This protein binds this small molecule.
Small molecule (SMILES): Nc1ncnc2c1ncn2[C@@H]1O[C@H](CO[P](=O)(O)O[P](=O)(O)NP(=O)(O)O)[C@@H](O)[C@H]1O

Sequence of chain 1.C:
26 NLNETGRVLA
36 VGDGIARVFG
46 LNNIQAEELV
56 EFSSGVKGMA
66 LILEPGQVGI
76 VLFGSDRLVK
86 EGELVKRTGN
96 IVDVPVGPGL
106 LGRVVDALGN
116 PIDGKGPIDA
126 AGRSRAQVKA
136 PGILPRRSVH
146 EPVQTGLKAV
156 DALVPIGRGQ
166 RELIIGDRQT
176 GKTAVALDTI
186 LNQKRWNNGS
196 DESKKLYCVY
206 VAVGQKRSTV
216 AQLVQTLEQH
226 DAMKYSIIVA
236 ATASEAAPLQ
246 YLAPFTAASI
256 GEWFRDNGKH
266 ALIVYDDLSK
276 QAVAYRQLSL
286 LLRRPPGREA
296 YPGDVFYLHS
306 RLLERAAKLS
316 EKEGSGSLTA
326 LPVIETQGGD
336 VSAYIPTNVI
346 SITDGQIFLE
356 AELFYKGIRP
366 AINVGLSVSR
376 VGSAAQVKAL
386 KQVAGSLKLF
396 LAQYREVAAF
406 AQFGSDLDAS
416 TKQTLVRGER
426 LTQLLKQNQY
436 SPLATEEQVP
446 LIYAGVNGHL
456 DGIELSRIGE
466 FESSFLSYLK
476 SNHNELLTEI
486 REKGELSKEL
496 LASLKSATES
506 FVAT

Sequence of chain 1.D:
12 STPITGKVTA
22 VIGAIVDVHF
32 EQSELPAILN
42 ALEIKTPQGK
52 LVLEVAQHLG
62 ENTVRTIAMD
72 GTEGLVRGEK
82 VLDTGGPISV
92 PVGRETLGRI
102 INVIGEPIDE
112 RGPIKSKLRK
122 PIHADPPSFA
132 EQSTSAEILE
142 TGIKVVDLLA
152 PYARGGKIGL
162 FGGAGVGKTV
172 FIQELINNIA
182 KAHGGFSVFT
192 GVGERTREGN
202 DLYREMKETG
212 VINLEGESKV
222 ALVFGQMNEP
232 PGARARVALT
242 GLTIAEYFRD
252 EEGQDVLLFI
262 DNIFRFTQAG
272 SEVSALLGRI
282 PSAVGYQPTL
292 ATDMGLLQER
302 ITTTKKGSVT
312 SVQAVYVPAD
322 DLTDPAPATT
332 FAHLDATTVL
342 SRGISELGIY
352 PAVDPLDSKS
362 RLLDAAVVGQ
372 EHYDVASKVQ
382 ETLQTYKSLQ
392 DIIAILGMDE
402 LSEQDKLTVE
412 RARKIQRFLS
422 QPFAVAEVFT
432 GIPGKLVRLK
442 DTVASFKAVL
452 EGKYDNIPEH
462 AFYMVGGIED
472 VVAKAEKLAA

Binding-site contacts:
Ligand atom N9 contacts residue TYR351 of chain 1.D at 3.6 Å.
Ligand atom PB contacts residue LYS169 of chain 1.D at 3.5 Å.
Ligand atom C3' contacts residue PHE430 of chain 1.D at 3.6 Å (hydrophobic).
Ligand atom O1G contacts residue TYR317 of chain 1.D at 3.7 Å.
Ligand atom O1B contacts residue GLY168 of chain 1.D at 3.0 Å (h-bond).
Ligand atom N6 contacts residue ALA427 of chain 1.D at 3.5 Å.
Ligand atom PG contacts residue MG1 of chain 1.GA at 3.2 Å.
Ligand atom O4' contacts residue GLY166 of chain 1.D at 3.5 Å (h-bond).
Ligand atom O3A contacts residue GLY166 of chain 1.D at 3.7 Å.
Ligand atom O3' contacts residue ARG375 of chain 1.C at 3.5 Å.
Ligand atom O1G contacts residue MG1 of chain 1.GA at 3.3 Å.
Ligand atom C6 contacts residue TYR351 of chain 1.D at 3.7 Å (hydrophobic).
Ligand atom O3A contacts residue GLY168 of chain 1.D at 3.2 Å (h-bond).
Ligand atom O2G contacts residue ARG196 of chain 1.D at 3.4 Å (salt-bridge).
Ligand atom O3G contacts residue ARG196 of chain 1.D at 2.6 Å (salt-bridge).
Ligand atom O1G contacts residue LYS169 of chain 1.D at 3.3 Å.
Ligand atom O2' contacts residue PHE430 of chain 1.D at 3.7 Å.
Ligand atom O2B contacts residue THR170 of chain 1.D at 3.0 Å (h-bond).
Ligand atom C2 contacts residue TYR351 of chain 1.D at 3.6 Å (hydrophobic).
Ligand atom C6 contacts residue ALA427 of chain 1.D at 3.6 Å (hydrophobic).
Ligand atom O1A contacts residue LYS169 of chain 1.D at 3.6 Å (salt-bridge).
Ligand atom O1B contacts residue LYS169 of chain 1.D at 2.6 Å (salt-bridge).
Ligand atom O3G contacts residue ARG375 of chain 1.C at 3.0 Å (salt-bridge).
Ligand atom N3B contacts residue GLY166 of chain 1.D at 2.7 Å (h-bond).
Ligand atom C4 contacts residue TYR351 of chain 1.D at 3.5 Å (hydrophobic).
Ligand atom O2B contacts residue MG1 of chain 1.GA at 2.2 Å.
Ligand atom C5 contacts residue TYR351 of chain 1.D at 3.5 Å (hydrophobic).
Ligand atom C5' contacts residue ARG375 of chain 1.C at 3.6 Å.
Ligand atom O1A contacts residue THR170 of chain 1.D at 3.2 Å (h-bond).
Ligand atom N7 contacts residue VAL171 of chain 1.D at 3.4 Å.
Ligand atom O1A contacts residue VAL171 of chain 1.D at 2.7 Å (h-bond).
Ligand atom PB contacts residue MG1 of chain 1.GA at 3.5 Å.
Ligand atom O3' contacts residue PHE430 of chain 1.D at 3.5 Å.
Ligand atom O3A contacts residue LYS169 of chain 1.D at 3.7 Å.
Ligand atom N6 contacts residue PHE424 of chain 1.D at 3.3 Å.
Ligand atom O2G contacts residue MG1 of chain 1.GA at 2.2 Å.
Ligand atom N1 contacts residue TYR351 of chain 1.D at 3.4 Å.
Ligand atom N1 contacts residue ALA427 of chain 1.D at 3.5 Å.
Ligand atom PG contacts residue ARG196 of chain 1.D at 3.6 Å.
Ligand atom O1A contacts residue GLY168 of chain 1.D at 3.3 Å.